Sequence of chain 1.D:
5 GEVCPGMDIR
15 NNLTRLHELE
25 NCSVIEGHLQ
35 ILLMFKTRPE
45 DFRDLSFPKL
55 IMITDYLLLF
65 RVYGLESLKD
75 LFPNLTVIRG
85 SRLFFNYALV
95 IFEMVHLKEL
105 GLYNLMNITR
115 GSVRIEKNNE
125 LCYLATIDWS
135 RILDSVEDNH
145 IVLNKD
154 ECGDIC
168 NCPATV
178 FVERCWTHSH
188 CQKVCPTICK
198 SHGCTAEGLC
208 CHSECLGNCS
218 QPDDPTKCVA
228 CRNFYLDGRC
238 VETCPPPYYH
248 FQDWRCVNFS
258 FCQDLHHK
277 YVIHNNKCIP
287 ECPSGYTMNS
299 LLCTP

Binding-site contacts:
Ligand atom O5 contacts residue ASN25 of chain 1.D at 4.4 Å.
Ligand atom C4 contacts residue ASN25 of chain 1.D at 4.2 Å.
Ligand atom O3 contacts residue GLU24 of chain 1.D at 3.9 Å.
Ligand atom C4 contacts residue GLU24 of chain 1.D at 4.5 Å.
Ligand atom C1 contacts residue ASN25 of chain 1.D at 1.4 Å.
Ligand atom O5 contacts residue GLU24 of chain 1.D at 4.5 Å.
Ligand atom C8 contacts residue HIS21 of chain 1.D at 4.4 Å.
Ligand atom C3 contacts residue GLU24 of chain 1.D at 3.3 Å.
Ligand atom C2 contacts residue ASN25 of chain 1.D at 2.5 Å.
Ligand atom C1 contacts residue GLU24 of chain 1.D at 3.4 Å.
Ligand atom C8 contacts residue GLU22 of chain 1.D at 4.0 Å.
Ligand atom C6 contacts residue MAN6 of chain 1.G at 4.5 Å.
Ligand atom C4 contacts residue MAN6 of chain 1.G at 3.9 Å.
Ligand atom C5 contacts residue ASN25 of chain 1.D at 3.6 Å.
Ligand atom C7 contacts residue GLU24 of chain 1.D at 4.2 Å.
Ligand atom C3 contacts residue ASN25 of chain 1.D at 3.7 Å.
Ligand atom N2 contacts residue GLU24 of chain 1.D at 3.0 Å (salt-bridge).
Ligand atom N2 contacts residue ASN25 of chain 1.D at 2.9 Å (h-bond).
Ligand atom O5 contacts residue ASN25 of chain 1.D at 2.3 Å (h-bond).
Ligand atom O7 contacts residue ASN25 of chain 1.D at 3.8 Å.
Ligand atom C2 contacts residue GLU24 of chain 1.D at 3.4 Å.
Ligand atom O4 contacts residue MAN6 of chain 1.G at 3.2 Å.
Ligand atom O4 contacts residue GLU6 of chain 1.D at 4.3 Å.
Ligand atom C8 contacts residue GLU24 of chain 1.D at 4.4 Å.
Ligand atom C7 contacts residue ASN25 of chain 1.D at 3.5 Å.

This small molecule binds to this protein.
Small molecule (SMILES): CC(=O)N[C@H]1[C@H](O[C@H]2[C@H](O)[C@@H](NC(C)=O)CO[C@@H]2CO[C@@H]2O[C@@H](C)[C@@H](O)[C@@H](O)[C@@H]2O)O[C@H](CO)[C@@H](O)[C@@H]1O